Binding-site contacts:
Ligand atom C7 contacts residue ALA38 of chain 1.B at 4.0 Å (hydrophobic).
Ligand atom C6 contacts residue ASN84 of chain 1.B at 4.1 Å.
Ligand atom C1 contacts residue PHE28 of chain 1.B at 3.6 Å (hydrophobic).
Ligand atom C13 contacts residue ILE37 of chain 1.B at 3.9 Å (hydrophobic).
Ligand atom C15 contacts residue ASN84 of chain 1.B at 4.1 Å.
Ligand atom C16 contacts residue ALA80 of chain 1.B at 3.9 Å (hydrophobic).
Ligand atom O17 contacts residue ASN84 of chain 1.B at 3.0 Å (h-bond).
Ligand atom C7 contacts residue ASN84 of chain 1.B at 4.1 Å.
Ligand atom C8 contacts residue TYR90 of chain 1.B at 3.9 Å (hydrophobic).
Ligand atom C14 contacts residue PHE28 of chain 1.B at 3.5 Å (hydrophobic).
Ligand atom S5 contacts residue VAL33 of chain 1.B at 4.2 Å.
Ligand atom C13 contacts residue TYR90 of chain 1.B at 3.5 Å (hydrophobic).
Ligand atom O17 contacts residue VAL33 of chain 1.B at 3.8 Å.
Ligand atom S5 contacts residue TYR90 of chain 1.B at 3.9 Å.
Ligand atom C6 contacts residue TYR90 of chain 1.B at 3.7 Å (hydrophobic).
Ligand atom C4 contacts residue VAL33 of chain 1.B at 3.9 Å (hydrophobic).
Ligand atom C9 contacts residue TYR90 of chain 1.B at 3.5 Å (hydrophobic).
Ligand atom C12 contacts residue ILE37 of chain 1.B at 3.6 Å (hydrophobic).
Ligand atom O10 contacts residue TYR90 of chain 1.B at 3.7 Å.
Ligand atom C7 contacts residue ILE37 of chain 1.B at 4.1 Å (hydrophobic).
Ligand atom C11 contacts residue TYR90 of chain 1.B at 3.6 Å (hydrophobic).
Ligand atom C16 contacts residue PHE28 of chain 1.B at 3.6 Å (hydrophobic).
Ligand atom O10 contacts residue ILE37 of chain 1.B at 4.0 Å.
Ligand atom O17 contacts residue ALA80 of chain 1.B at 3.9 Å.
Ligand atom S5 contacts residue ASN84 of chain 1.B at 3.4 Å (h-bond).
Ligand atom C4 contacts residue TYR90 of chain 1.B at 3.7 Å (hydrophobic).
Ligand atom N3 contacts residue TYR90 of chain 1.B at 3.4 Å.
Ligand atom C15 contacts residue VAL33 of chain 1.B at 3.6 Å (hydrophobic).
Ligand atom C14 contacts residue TYR90 of chain 1.B at 4.1 Å (hydrophobic).
Ligand atom C16 contacts residue PHE29 of chain 1.B at 3.4 Å (hydrophobic).
Ligand atom C14 contacts residue VAL33 of chain 1.B at 3.7 Å (hydrophobic).
Ligand atom C7 contacts residue TYR90 of chain 1.B at 3.8 Å (hydrophobic).
Ligand atom C15 contacts residue PHE28 of chain 1.B at 4.1 Å (hydrophobic).
Ligand atom C12 contacts residue TYR90 of chain 1.B at 3.4 Å (hydrophobic).
Ligand atom C1 contacts residue ILE37 of chain 1.B at 4.0 Å (hydrophobic).
Ligand atom C8 contacts residue ILE37 of chain 1.B at 3.4 Å (hydrophobic).
Ligand atom C16 contacts residue VAL33 of chain 1.B at 4.1 Å (hydrophobic).
Ligand atom C9 contacts residue ILE37 of chain 1.B at 4.0 Å (hydrophobic).
Ligand atom C2 contacts residue PHE28 of chain 1.B at 4.1 Å (hydrophobic).
Ligand atom C2 contacts residue TYR90 of chain 1.B at 3.5 Å (hydrophobic).

A small-molecule ligand and the protein it binds are described below.
Small molecule (SMILES): CCN1/C(=C/C(C)=O)Sc2ccc(OC)cc21

Sequence of chain 1.B:
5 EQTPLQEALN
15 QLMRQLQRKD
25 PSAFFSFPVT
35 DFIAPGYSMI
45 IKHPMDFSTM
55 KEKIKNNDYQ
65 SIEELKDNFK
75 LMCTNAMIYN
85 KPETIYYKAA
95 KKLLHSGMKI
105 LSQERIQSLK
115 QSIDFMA